Sequence of chain 3.G:
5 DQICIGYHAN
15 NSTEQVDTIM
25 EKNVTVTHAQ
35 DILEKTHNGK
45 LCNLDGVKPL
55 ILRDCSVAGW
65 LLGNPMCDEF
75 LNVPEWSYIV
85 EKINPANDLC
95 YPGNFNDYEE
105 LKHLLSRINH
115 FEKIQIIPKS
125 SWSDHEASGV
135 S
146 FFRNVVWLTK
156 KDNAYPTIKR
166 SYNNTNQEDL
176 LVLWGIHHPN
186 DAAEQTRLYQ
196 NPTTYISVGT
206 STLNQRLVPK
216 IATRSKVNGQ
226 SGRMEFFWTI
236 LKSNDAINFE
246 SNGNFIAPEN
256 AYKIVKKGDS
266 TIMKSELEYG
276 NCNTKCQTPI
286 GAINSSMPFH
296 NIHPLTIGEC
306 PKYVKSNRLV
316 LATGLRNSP

The protein below binds the small molecule below.
Small molecule (SMILES): CC(=O)N[C@H]1[C@H](O[C@H]2[C@H](O)[C@@H](NC(C)=O)CO[C@@H]2CO)O[C@H](CO)[C@@H](O)[C@@H]1O

Binding-site contacts:
Ligand atom N2 contacts residue ASN168 of chain 3.G at 3.0 Å (h-bond).
Ligand atom C2 contacts residue ASN168 of chain 3.G at 2.6 Å.
Ligand atom C7 contacts residue ASN168 of chain 3.G at 3.6 Å.
Ligand atom O7 contacts residue ASN168 of chain 3.G at 4.1 Å.
Ligand atom C1 contacts residue ASN239 of chain 3.G at 4.3 Å.
Ligand atom C8 contacts residue ASN239 of chain 3.G at 3.9 Å.
Ligand atom C4 contacts residue ASN168 of chain 3.G at 4.2 Å.
Ligand atom C4 contacts residue ASN239 of chain 3.G at 4.3 Å.
Ligand atom C3 contacts residue ASN239 of chain 3.G at 3.7 Å.
Ligand atom O7 contacts residue ALA241 of chain 3.G at 4.4 Å.
Ligand atom O5 contacts residue ASN239 of chain 3.G at 4.5 Å.
Ligand atom C8 contacts residue ALA241 of chain 3.G at 3.4 Å (hydrophobic).
Ligand atom C1 contacts residue ASN168 of chain 3.G at 1.4 Å.
Ligand atom O4 contacts residue ASN239 of chain 3.G at 4.3 Å.
Ligand atom O5 contacts residue ASN168 of chain 3.G at 2.3 Å (h-bond).
Ligand atom C8 contacts residue SER220 of chain 1.G at 3.7 Å.
Ligand atom C7 contacts residue ASN239 of chain 3.G at 4.1 Å.
Ligand atom C7 contacts residue ALA241 of chain 3.G at 4.0 Å (hydrophobic).
Ligand atom O3 contacts residue ASN239 of chain 3.G at 4.1 Å.
Ligand atom N2 contacts residue ASN239 of chain 3.G at 3.3 Å (h-bond).
Ligand atom C5 contacts residue ASN168 of chain 3.G at 3.6 Å.
Ligand atom C8 contacts residue ASN168 of chain 3.G at 4.0 Å.
Ligand atom C3 contacts residue ASN168 of chain 3.G at 3.9 Å.
Ligand atom C5 contacts residue ASN239 of chain 3.G at 4.0 Å.
Ligand atom C2 contacts residue ASN239 of chain 3.G at 4.2 Å.
Ligand atom C8 contacts residue ASP240 of chain 3.G at 4.0 Å.

Sequence of chain 1.G:
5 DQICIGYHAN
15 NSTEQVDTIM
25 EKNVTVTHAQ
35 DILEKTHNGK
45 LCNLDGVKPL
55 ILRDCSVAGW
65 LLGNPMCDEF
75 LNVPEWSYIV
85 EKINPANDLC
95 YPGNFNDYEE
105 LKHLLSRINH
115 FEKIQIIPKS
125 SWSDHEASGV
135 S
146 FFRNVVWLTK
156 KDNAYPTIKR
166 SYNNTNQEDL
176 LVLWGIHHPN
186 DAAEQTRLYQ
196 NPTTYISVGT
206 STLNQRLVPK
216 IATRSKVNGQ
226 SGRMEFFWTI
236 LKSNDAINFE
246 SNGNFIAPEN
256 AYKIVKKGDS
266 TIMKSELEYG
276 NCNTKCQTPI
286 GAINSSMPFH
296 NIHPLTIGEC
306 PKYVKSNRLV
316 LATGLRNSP